Sequence of chain 1.OB:
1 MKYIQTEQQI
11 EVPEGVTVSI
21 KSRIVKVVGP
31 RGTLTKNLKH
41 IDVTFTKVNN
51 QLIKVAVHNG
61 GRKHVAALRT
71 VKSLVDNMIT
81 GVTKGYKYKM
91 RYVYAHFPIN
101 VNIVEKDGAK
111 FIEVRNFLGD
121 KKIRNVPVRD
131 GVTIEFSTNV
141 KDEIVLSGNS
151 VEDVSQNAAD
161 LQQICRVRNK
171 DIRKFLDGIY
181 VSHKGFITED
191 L

Binding-site contacts:
Ligand atom C12 contacts residue ARG62 of chain 1.OB at 4.2 Å.
Ligand atom C9 contacts residue ARG62 of chain 1.OB at 4.1 Å.
Ligand atom C10 contacts residue ARG62 of chain 1.OB at 3.3 Å.
Ligand atom O6 contacts residue ARG62 of chain 1.OB at 3.8 Å.
Ligand atom C11 contacts residue ARG62 of chain 1.OB at 3.7 Å.
Ligand atom C13 contacts residue ARG62 of chain 1.OB at 4.5 Å.
Ligand atom O4 contacts residue ARG62 of chain 1.OB at 3.8 Å.

The protein below binds the small molecule below.
Small molecule (SMILES): NC[C@H]1O[C@H](O[C@H]2[C@H](O[C@@H]3O[C@H](CO)[C@@H](O)[C@H](N)[C@H]3O)[C@@H](O)[C@H](N)C[C@@H]2N)[C@H](N)[C@@H](O)[C@@H]1O